Binding-site contacts:
Ligand atom C1 contacts residue ALA53 of chain 6.A at 4.0 Å (hydrophobic).
Ligand atom C19 contacts residue TRP56 of chain 6.A at 3.5 Å (hydrophobic).
Ligand atom C4 contacts residue PHE104 of chain 6.A at 3.3 Å (hydrophobic).
Ligand atom CL1 contacts residue LEU83 of chain 6.A at 3.8 Å.
Ligand atom C3 contacts residue TRP56 of chain 6.A at 3.6 Å (hydrophobic).
Ligand atom C8 contacts residue ILE48 of chain 6.A at 4.3 Å (hydrophobic).
Ligand atom N1 contacts residue GLU421 of chain 6.A at 4.1 Å.
Ligand atom C20 contacts residue PHE422 of chain 6.A at 4.0 Å (hydrophobic).
Ligand atom CL1 contacts residue ALA53 of chain 6.A at 3.7 Å.
Ligand atom C3 contacts residue MET85 of chain 6.A at 3.8 Å (hydrophobic).
Ligand atom C20 contacts residue GLU421 of chain 6.A at 4.3 Å.
Ligand atom CL1 contacts residue ARG57 of chain 6.A at 3.7 Å.
Ligand atom C7 contacts residue TRP56 of chain 6.A at 3.7 Å (hydrophobic).
Ligand atom C5 contacts residue TRP56 of chain 6.A at 4.0 Å (hydrophobic).
Ligand atom C2 contacts residue TRP56 of chain 6.A at 3.8 Å (hydrophobic).
Ligand atom C7 contacts residue SER103 of chain 6.A at 3.3 Å.
Ligand atom C4 contacts residue ALA53 of chain 6.A at 4.0 Å (hydrophobic).
Ligand atom N1 contacts residue ASP46 of chain 6.A at 3.0 Å (salt-bridge).
Ligand atom C6 contacts residue TRP56 of chain 6.A at 3.8 Å (hydrophobic).
Ligand atom C8 contacts residue PHE422 of chain 6.A at 3.9 Å (hydrophobic).
Ligand atom C2 contacts residue LEU83 of chain 6.A at 4.0 Å (hydrophobic).
Ligand atom C4 contacts residue TRP56 of chain 6.A at 4.2 Å (hydrophobic).
Ligand atom C1 contacts residue TRP56 of chain 6.A at 4.0 Å (hydrophobic).
Ligand atom C18 contacts residue GLU421 of chain 6.A at 4.1 Å.
Ligand atom CL1 contacts residue TRP33 of chain 6.A at 3.7 Å.
Ligand atom C5 contacts residue PHE104 of chain 6.A at 3.6 Å (hydrophobic).
Ligand atom C1 contacts residue PHE104 of chain 6.A at 3.9 Å (hydrophobic).
Ligand atom CL1 contacts residue PHE104 of chain 6.A at 4.3 Å.
Ligand atom O1 contacts residue PHE422 of chain 6.A at 3.9 Å.
Ligand atom O1 contacts residue ILE48 of chain 6.A at 4.0 Å.
Ligand atom C11 contacts residue ASP46 of chain 6.A at 3.0 Å.
Ligand atom C6 contacts residue SER103 of chain 6.A at 3.6 Å.
Ligand atom C1 contacts residue LEU83 of chain 6.A at 4.3 Å (hydrophobic).
Ligand atom C19 contacts residue GLU421 of chain 6.A at 3.6 Å.
Ligand atom C7 contacts residue PHE422 of chain 6.A at 3.7 Å (hydrophobic).
Ligand atom C19 contacts residue PHE422 of chain 6.A at 4.2 Å (hydrophobic).
Ligand atom C20 contacts residue TRP56 of chain 6.A at 3.3 Å (hydrophobic).
Ligand atom C3 contacts residue SER103 of chain 6.A at 3.5 Å.
Ligand atom C5 contacts residue ILE48 of chain 6.A at 3.8 Å (hydrophobic).
Ligand atom O1 contacts residue SER103 of chain 6.A at 3.8 Å.

This small molecule binds to this protein.
Small molecule (SMILES): NCc1cccc(OCc2ccc(Cl)cc2)c1

Sequence of chain 6.A:
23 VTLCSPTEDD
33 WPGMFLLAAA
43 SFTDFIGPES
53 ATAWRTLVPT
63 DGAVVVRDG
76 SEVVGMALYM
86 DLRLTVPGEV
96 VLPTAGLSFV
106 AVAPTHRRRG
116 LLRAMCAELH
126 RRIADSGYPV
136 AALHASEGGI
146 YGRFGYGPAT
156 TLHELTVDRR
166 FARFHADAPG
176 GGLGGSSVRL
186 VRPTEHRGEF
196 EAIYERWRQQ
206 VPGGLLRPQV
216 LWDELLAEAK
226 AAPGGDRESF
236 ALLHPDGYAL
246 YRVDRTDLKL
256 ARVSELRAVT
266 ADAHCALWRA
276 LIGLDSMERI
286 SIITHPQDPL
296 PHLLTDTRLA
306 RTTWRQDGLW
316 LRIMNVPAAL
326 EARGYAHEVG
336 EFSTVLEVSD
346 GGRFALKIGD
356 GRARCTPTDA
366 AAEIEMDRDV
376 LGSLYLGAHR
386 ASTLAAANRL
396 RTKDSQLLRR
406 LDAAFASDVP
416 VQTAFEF